Sequence of chain 1.A:
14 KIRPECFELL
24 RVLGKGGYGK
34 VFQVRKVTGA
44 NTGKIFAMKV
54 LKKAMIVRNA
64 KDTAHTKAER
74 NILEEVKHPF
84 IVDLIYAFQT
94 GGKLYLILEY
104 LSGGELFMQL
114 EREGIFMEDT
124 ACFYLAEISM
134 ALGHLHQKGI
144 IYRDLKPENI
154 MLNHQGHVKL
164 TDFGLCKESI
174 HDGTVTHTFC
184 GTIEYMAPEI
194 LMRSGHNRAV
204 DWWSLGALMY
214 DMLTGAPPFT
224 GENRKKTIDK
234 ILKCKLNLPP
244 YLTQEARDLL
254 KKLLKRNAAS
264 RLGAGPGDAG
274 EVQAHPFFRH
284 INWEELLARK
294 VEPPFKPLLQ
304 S

Binding-site contacts:
Ligand atom CAX contacts residue VAL34 of chain 1.A at 3.7 Å (hydrophobic).
Ligand atom FAB contacts residue TYR31 of chain 1.A at 3.9 Å.
Ligand atom FAC contacts residue CYS169 of chain 1.A at 3.8 Å.
Ligand atom FAC contacts residue TYR31 of chain 1.A at 3.3 Å.
Ligand atom C2 contacts residue LEU104 of chain 1.A at 3.4 Å (hydrophobic).
Ligand atom CAF contacts residue GLY29 of chain 1.A at 3.7 Å.
Ligand atom C6 contacts residue GLU102 of chain 1.A at 3.5 Å.
Ligand atom CAF contacts residue GLY27 of chain 1.A at 3.6 Å.
Ligand atom CAX contacts residue LYS170 of chain 1.A at 3.5 Å.
Ligand atom FAC contacts residue GLY32 of chain 1.A at 3.6 Å.
Ligand atom CAY contacts residue LYS170 of chain 1.A at 3.8 Å.
Ligand atom C2 contacts residue MET154 of chain 1.A at 3.8 Å (hydrophobic).
Ligand atom N3 contacts residue MET154 of chain 1.A at 3.6 Å (h-bond).
Ligand atom CAF contacts residue LYS28 of chain 1.A at 3.7 Å.
Ligand atom C2 contacts residue TYR103 of chain 1.A at 3.8 Å (hydrophobic).
Ligand atom CAE contacts residue GLY29 of chain 1.A at 3.5 Å.
Ligand atom NBA contacts residue MET154 of chain 1.A at 3.8 Å.
Ligand atom N3 contacts residue LEU26 of chain 1.A at 3.8 Å.
Ligand atom CAI contacts residue LYS170 of chain 1.A at 3.8 Å.
Ligand atom CAI contacts residue VAL34 of chain 1.A at 3.9 Å (hydrophobic).
Ligand atom CBB contacts residue LEU54 of chain 1.A at 3.8 Å (hydrophobic).
Ligand atom CAY contacts residue VAL34 of chain 1.A at 3.8 Å (hydrophobic).
Ligand atom FAD contacts residue LYS52 of chain 1.A at 3.9 Å.
Ligand atom N1 contacts residue LEU104 of chain 1.A at 3.0 Å (h-bond).
Ligand atom C2 contacts residue LEU26 of chain 1.A at 3.9 Å (hydrophobic).
Ligand atom N1 contacts residue ALA50 of chain 1.A at 3.7 Å.
Ligand atom C6 contacts residue ALA50 of chain 1.A at 3.4 Å (hydrophobic).
Ligand atom C6 contacts residue LEU104 of chain 1.A at 3.9 Å (hydrophobic).
Ligand atom FAB contacts residue LEU54 of chain 1.A at 3.4 Å.
Ligand atom NAR contacts residue LYS170 of chain 1.A at 3.9 Å.
Ligand atom N1 contacts residue GLU102 of chain 1.A at 3.8 Å.
Ligand atom N1 contacts residue TYR103 of chain 1.A at 3.8 Å.
Ligand atom FAB contacts residue LYS33 of chain 1.A at 3.6 Å.
Ligand atom NAS contacts residue GLY27 of chain 1.A at 3.9 Å.
Ligand atom CAM contacts residue MET154 of chain 1.A at 3.7 Å (hydrophobic).
Ligand atom C4 contacts residue MET154 of chain 1.A at 3.6 Å (hydrophobic).
Ligand atom CAA contacts residue LEU101 of chain 1.A at 3.8 Å (hydrophobic).
Ligand atom CAE contacts residue GLY32 of chain 1.A at 3.4 Å.
Ligand atom FAD contacts residue LEU54 of chain 1.A at 3.2 Å.
Ligand atom FAB contacts residue GLY32 of chain 1.A at 3.3 Å.

The protein below binds the small molecule below.
Small molecule (SMILES): CCc1cncnc1N1CCN(Cc2nc3cc(C(F)(F)F)ccc3[nH]2)CC1